This protein binds this small molecule.
Small molecule (SMILES): CC(=O)N[C@@H]1[C@@H](O)[C@H](O)[C@@H](CO)O[C@H]1O

Sequence of chain 1.D:
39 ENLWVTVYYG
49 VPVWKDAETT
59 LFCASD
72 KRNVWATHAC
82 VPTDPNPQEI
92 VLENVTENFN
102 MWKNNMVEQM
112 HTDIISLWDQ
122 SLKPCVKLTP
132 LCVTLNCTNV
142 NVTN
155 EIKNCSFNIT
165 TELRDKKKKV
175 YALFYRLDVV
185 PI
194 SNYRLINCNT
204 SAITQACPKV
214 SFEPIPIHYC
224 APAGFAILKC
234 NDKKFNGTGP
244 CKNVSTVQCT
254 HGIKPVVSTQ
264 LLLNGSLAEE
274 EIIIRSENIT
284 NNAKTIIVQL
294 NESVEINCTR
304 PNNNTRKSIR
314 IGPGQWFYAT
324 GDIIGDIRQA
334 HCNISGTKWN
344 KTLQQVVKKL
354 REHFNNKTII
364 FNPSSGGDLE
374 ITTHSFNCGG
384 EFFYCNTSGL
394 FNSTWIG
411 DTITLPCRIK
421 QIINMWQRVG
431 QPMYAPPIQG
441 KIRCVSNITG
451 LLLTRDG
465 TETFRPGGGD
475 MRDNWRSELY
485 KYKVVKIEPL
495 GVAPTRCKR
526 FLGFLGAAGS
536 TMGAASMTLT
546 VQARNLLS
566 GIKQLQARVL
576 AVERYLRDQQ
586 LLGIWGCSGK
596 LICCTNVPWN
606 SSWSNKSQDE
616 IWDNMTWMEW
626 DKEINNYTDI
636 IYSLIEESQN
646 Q

Binding-site contacts:
Ligand atom C8 contacts residue THR135 of chain 1.D at 4.4 Å.
Ligand atom O3 contacts residue NAG1 of chain 1.Y at 3.9 Å.
Ligand atom O7 contacts residue THR135 of chain 1.D at 4.3 Å.
Ligand atom C2 contacts residue ASN162 of chain 1.D at 2.5 Å.
Ligand atom O7 contacts residue SER194 of chain 1.D at 4.0 Å.
Ligand atom C8 contacts residue SER160 of chain 1.D at 3.5 Å.
Ligand atom O7 contacts residue ASN162 of chain 1.D at 3.9 Å.
Ligand atom C4 contacts residue ASN162 of chain 1.D at 4.2 Å.
Ligand atom N2 contacts residue ASN162 of chain 1.D at 3.0 Å (h-bond).
Ligand atom C8 contacts residue ASN137 of chain 1.D at 3.9 Å.
Ligand atom C3 contacts residue ASN162 of chain 1.D at 3.8 Å.
Ligand atom C7 contacts residue ASN162 of chain 1.D at 3.7 Å.
Ligand atom C5 contacts residue ASN162 of chain 1.D at 3.7 Å.
Ligand atom C8 contacts residue PHE161 of chain 1.D at 3.9 Å (hydrophobic).
Ligand atom O5 contacts residue ASN162 of chain 1.D at 2.4 Å (h-bond).
Ligand atom C1 contacts residue ASN162 of chain 1.D at 1.5 Å.
Ligand atom C8 contacts residue NAG1 of chain 1.Y at 4.1 Å.